The small molecule below binds the protein below.
Small molecule (SMILES): CC(=O)N[C@@H](CC(C)C)C(=O)N[C@@H](C)C(=O)N[C@@H](CC(=O)O)[C@@H](O)[C@H](C)CO

Sequence of chain 1.BA:
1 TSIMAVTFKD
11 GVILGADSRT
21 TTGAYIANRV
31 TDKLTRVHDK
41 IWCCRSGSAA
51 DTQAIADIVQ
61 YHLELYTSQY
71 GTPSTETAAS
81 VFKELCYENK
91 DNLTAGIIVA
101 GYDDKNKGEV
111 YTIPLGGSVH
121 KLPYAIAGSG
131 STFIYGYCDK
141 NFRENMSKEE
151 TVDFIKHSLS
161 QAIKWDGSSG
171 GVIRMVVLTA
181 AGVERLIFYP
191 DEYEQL

Sequence of chain 1.V:
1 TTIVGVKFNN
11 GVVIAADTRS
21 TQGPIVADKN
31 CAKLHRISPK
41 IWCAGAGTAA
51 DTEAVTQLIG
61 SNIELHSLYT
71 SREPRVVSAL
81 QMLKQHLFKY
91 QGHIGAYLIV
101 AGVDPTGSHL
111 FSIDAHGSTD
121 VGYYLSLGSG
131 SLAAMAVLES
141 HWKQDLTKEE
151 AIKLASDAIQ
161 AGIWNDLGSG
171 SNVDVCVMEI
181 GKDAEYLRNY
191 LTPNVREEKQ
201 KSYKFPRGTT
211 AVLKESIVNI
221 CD

Binding-site contacts:
Ligand atom O contacts residue THR21 of chain 1.BA at 3.2 Å (h-bond).
Ligand atom CB contacts residue GLY47 of chain 1.BA at 3.8 Å.
Ligand atom C1 contacts residue SER129 of chain 1.BA at 3.6 Å.
Ligand atom OD2 contacts residue ARG45 of chain 1.BA at 3.6 Å (salt-bridge).
Ligand atom CB contacts residue GLY47 of chain 1.BA at 3.7 Å.
Ligand atom N contacts residue GLY47 of chain 1.BA at 2.8 Å (h-bond).
Ligand atom CA contacts residue GLY47 of chain 1.BA at 3.8 Å.
Ligand atom N contacts residue THR21 of chain 1.BA at 3.1 Å (h-bond).
Ligand atom C contacts residue THR22 of chain 1.BA at 3.7 Å.
Ligand atom O contacts residue THR20 of chain 1.BA at 3.1 Å.
Ligand atom CD2 contacts residue ALA27 of chain 1.BA at 3.8 Å (hydrophobic).
Ligand atom C contacts residue GLY47 of chain 1.BA at 3.5 Å.
Ligand atom CD1 contacts residue ASP114 of chain 1.V at 3.6 Å.
Ligand atom OD1 contacts residue THR20 of chain 1.BA at 2.9 Å (h-bond).
Ligand atom CA contacts residue THR1 of chain 1.BA at 2.3 Å.
Ligand atom O contacts residue THR21 of chain 1.BA at 3.2 Å (h-bond).
Ligand atom O contacts residue ALA49 of chain 1.BA at 3.1 Å (h-bond).
Ligand atom CD2 contacts residue THR22 of chain 1.BA at 3.7 Å.
Ligand atom C2 contacts residue THR1 of chain 1.BA at 1.5 Å.
Ligand atom C contacts residue THR1 of chain 1.BA at 1.4 Å.
Ligand atom O contacts residue THR22 of chain 1.BA at 3.7 Å.
Ligand atom O contacts residue THR1 of chain 1.BA at 3.0 Å (h-bond).
Ligand atom CA contacts residue THR21 of chain 1.BA at 3.3 Å.
Ligand atom O contacts residue GLY47 of chain 1.BA at 2.8 Å (h-bond).
Ligand atom CB contacts residue THR1 of chain 1.BA at 2.6 Å.
Ligand atom C3 contacts residue THR1 of chain 1.BA at 2.6 Å.
Ligand atom OD1 contacts residue ARG19 of chain 1.BA at 3.4 Å (salt-bridge).
Ligand atom C contacts residue THR21 of chain 1.BA at 3.8 Å.
Ligand atom O contacts residue SER129 of chain 1.BA at 3.8 Å.
Ligand atom C1 contacts residue THR1 of chain 1.BA at 2.5 Å.
Ligand atom N contacts residue THR1 of chain 1.BA at 3.6 Å.
Ligand atom CD2 contacts residue THR21 of chain 1.BA at 3.7 Å.
Ligand atom CG contacts residue ASP114 of chain 1.V at 3.6 Å.
Ligand atom O contacts residue SER48 of chain 1.BA at 3.6 Å.
Ligand atom OD1 contacts residue LYS33 of chain 1.BA at 3.5 Å.
Ligand atom O contacts residue THR1 of chain 1.BA at 2.3 Å (h-bond).
Ligand atom CD1 contacts residue SER118 of chain 1.V at 3.1 Å.
Ligand atom C3 contacts residue SER168 of chain 1.BA at 3.6 Å.
Ligand atom CA contacts residue GLY47 of chain 1.BA at 3.3 Å.
Ligand atom O contacts residue SER46 of chain 1.BA at 3.4 Å.